Sequence of chain 1.A:
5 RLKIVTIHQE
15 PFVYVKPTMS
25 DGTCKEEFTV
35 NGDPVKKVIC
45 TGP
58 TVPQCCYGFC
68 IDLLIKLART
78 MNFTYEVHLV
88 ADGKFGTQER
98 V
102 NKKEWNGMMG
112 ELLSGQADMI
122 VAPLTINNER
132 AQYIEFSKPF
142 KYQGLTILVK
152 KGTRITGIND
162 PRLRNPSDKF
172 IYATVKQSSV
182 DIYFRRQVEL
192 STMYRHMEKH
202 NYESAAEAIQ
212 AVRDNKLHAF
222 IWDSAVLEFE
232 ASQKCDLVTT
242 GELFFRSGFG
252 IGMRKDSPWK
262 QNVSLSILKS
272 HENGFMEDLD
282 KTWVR

Binding-site contacts:
Ligand atom CA contacts residue TRP223 of chain 1.A at 3.7 Å (hydrophobic).
Ligand atom C contacts residue PHE92 of chain 1.A at 3.4 Å (hydrophobic).
Ligand atom O contacts residue PHE92 of chain 1.A at 3.1 Å.
Ligand atom CA contacts residue PRO124 of chain 1.A at 4.0 Å (hydrophobic).
Ligand atom N contacts residue THR126 of chain 1.A at 2.8 Å (h-bond).
Ligand atom N contacts residue ASP224 of chain 1.A at 2.7 Å (salt-bridge).
Ligand atom O contacts residue SER179 of chain 1.A at 3.5 Å.
Ligand atom OXT contacts residue SER180 of chain 1.A at 3.7 Å.
Ligand atom C contacts residue ARG131 of chain 1.A at 3.5 Å.
Ligand atom OXT contacts residue PRO124 of chain 1.A at 3.9 Å.
Ligand atom O contacts residue SER180 of chain 1.A at 2.6 Å (h-bond).
Ligand atom C contacts residue PRO124 of chain 1.A at 4.4 Å (hydrophobic).
Ligand atom N contacts residue PRO124 of chain 1.A at 3.1 Å (h-bond).
Ligand atom CA contacts residue THR126 of chain 1.A at 3.7 Å.
Ligand atom OXT contacts residue THR126 of chain 1.A at 2.9 Å (h-bond).
Ligand atom N contacts residue SER180 of chain 1.A at 3.6 Å.
Ligand atom OXT contacts residue LEU125 of chain 1.A at 3.7 Å.
Ligand atom CA contacts residue PHE92 of chain 1.A at 3.7 Å (hydrophobic).
Ligand atom N contacts residue PHE250 of chain 1.A at 3.7 Å.
Ligand atom CA contacts residue ASP224 of chain 1.A at 3.5 Å.
Ligand atom N contacts residue PHE92 of chain 1.A at 4.1 Å.
Ligand atom C contacts residue THR126 of chain 1.A at 4.0 Å.
Ligand atom CA contacts residue SER180 of chain 1.A at 3.2 Å.
Ligand atom O contacts residue ARG131 of chain 1.A at 2.8 Å (salt-bridge).
Ligand atom OXT contacts residue PHE92 of chain 1.A at 3.4 Å.
Ligand atom C contacts residue SER180 of chain 1.A at 3.1 Å.
Ligand atom OXT contacts residue ARG131 of chain 1.A at 2.7 Å (salt-bridge).

This protein binds this small molecule.
Small molecule (SMILES): NCC(=O)O